This small molecule binds to this protein.
Small molecule (SMILES): Cc1cn([C@H]2C[C@H](O[P](=O)(O)OC[C@H]3O[C@@H](n4cc(C)c(=O)[nH]c4=O)C[C@@H]3O)[C@@H](CO[P](=O)(O)O[C@H]3C[C@H](n4cc(C)c(=O)[nH]c4=O)O[C@@H]3CO[P](=O)(O)O[C@H]3C[C@H](n4cnc5c(N)ncnc54)O[C@@H]3CO[P](=O)(O)O[C@H]3C[C@H](n4cnc5c(N)ncnc54)O[C@@H]3CO[P](=O)(O)O[C@H]3C[C@H](n4cnc5c(N)ncnc54)O[C@@H]3COP(=O)=O)O2)c(=O)[nH]c1=O

Sequence of chain 1.B:
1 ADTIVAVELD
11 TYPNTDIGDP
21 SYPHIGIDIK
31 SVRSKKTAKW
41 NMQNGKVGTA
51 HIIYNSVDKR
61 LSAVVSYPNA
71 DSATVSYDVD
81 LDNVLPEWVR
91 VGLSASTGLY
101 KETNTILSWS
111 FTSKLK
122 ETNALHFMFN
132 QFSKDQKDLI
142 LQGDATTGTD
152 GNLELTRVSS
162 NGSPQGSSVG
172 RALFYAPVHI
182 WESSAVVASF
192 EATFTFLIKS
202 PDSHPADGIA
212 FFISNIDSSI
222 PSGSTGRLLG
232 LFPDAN

Binding-site contacts:
Ligand atom N1 contacts residue SQ01 of chain 1.L at 3.5 Å.
Ligand atom N7 contacts residue SQ01 of chain 1.L at 3.9 Å.
Ligand atom C5' contacts residue SQ01 of chain 1.L at 2.8 Å.
Ligand atom C6 contacts residue SQ01 of chain 1.L at 3.9 Å.
Ligand atom OP2 contacts residue SQ01 of chain 1.L at 2.6 Å (h-bond).
Ligand atom C4' contacts residue SQ01 of chain 1.L at 4.2 Å.
Ligand atom N3 contacts residue SQ01 of chain 1.L at 3.9 Å.
Ligand atom C5 contacts residue SQ01 of chain 1.L at 4.1 Å.
Ligand atom C5' contacts residue HIS205 of chain 1.B at 3.7 Å.
Ligand atom OP1 contacts residue SQ01 of chain 1.L at 2.3 Å (h-bond).
Ligand atom C4 contacts residue SQ01 of chain 1.L at 4.0 Å.
Ligand atom C8 contacts residue SQ01 of chain 1.L at 4.0 Å.
Ligand atom N6 contacts residue SQ01 of chain 1.L at 3.6 Å.
Ligand atom O5' contacts residue SQ01 of chain 1.L at 2.5 Å (h-bond).
Ligand atom C2 contacts residue SQ01 of chain 1.L at 3.6 Å.
Ligand atom C4' contacts residue HIS205 of chain 1.B at 3.7 Å.
Ligand atom O4' contacts residue SQ01 of chain 1.L at 4.0 Å.
Ligand atom N9 contacts residue SQ01 of chain 1.L at 4.1 Å.
Ligand atom P contacts residue SQ01 of chain 1.L at 1.5 Å.
Ligand atom O4' contacts residue HIS205 of chain 1.B at 3.6 Å (h-bond).